A protein and the small-molecule ligand that binds it are described below.
Small molecule (SMILES): CN(Cc1cnc2nc(N)nc(N)c2n1)c1ccc(C(=O)N[C@@H](CCC(=O)O)C(=O)O)cc1

Binding-site contacts:
Ligand atom NA2 contacts residue ASP28 of chain 1.B at 2.9 Å (salt-bridge).
Ligand atom NA2 contacts residue ALA8 of chain 1.B at 3.8 Å.
Ligand atom C14 contacts residue ILE51 of chain 1.B at 3.8 Å (hydrophobic).
Ligand atom OE1 contacts residue ARG53 of chain 1.B at 3.9 Å.
Ligand atom N8 contacts residue ASP28 of chain 1.B at 3.6 Å (salt-bridge).
Ligand atom C2 contacts residue ALA7 of chain 1.B at 3.9 Å (hydrophobic).
Ligand atom N8 contacts residue LEU29 of chain 1.B at 4.0 Å.
Ligand atom NA2 contacts residue ALA7 of chain 1.B at 3.8 Å.
Ligand atom CT contacts residue ARG58 of chain 1.B at 3.2 Å.
Ligand atom NA4 contacts residue ALA7 of chain 1.B at 3.9 Å.
Ligand atom C2 contacts residue ASP28 of chain 1.B at 3.4 Å.
Ligand atom O1 contacts residue LYS33 of chain 1.B at 3.5 Å.
Ligand atom O1 contacts residue ARG58 of chain 1.B at 2.7 Å (salt-bridge).
Ligand atom N3 contacts residue ALA7 of chain 1.B at 3.4 Å (h-bond).
Ligand atom O2 contacts residue LYS33 of chain 1.B at 3.5 Å.
Ligand atom N3 contacts residue ILE6 of chain 1.B at 3.7 Å.
Ligand atom C8A contacts residue ASP28 of chain 1.B at 3.5 Å.
Ligand atom NA4 contacts residue MSE95 of chain 1.B at 3.1 Å (h-bond).
Ligand atom NA4 contacts residue ILE6 of chain 1.B at 2.9 Å (h-bond).
Ligand atom O1 contacts residue PHE32 of chain 1.B at 3.8 Å.
Ligand atom CA contacts residue LEU55 of chain 1.B at 3.9 Å (hydrophobic).
Ligand atom C4 contacts residue PHE32 of chain 1.B at 3.7 Å (hydrophobic).
Ligand atom C4A contacts residue PHE32 of chain 1.B at 3.9 Å (hydrophobic).
Ligand atom CB contacts residue ARG53 of chain 1.B at 3.4 Å.
Ligand atom O contacts residue ARG53 of chain 1.B at 2.9 Å (salt-bridge).
Ligand atom CM contacts residue SER50 of chain 1.B at 3.8 Å.
Ligand atom N1 contacts residue ASP28 of chain 1.B at 2.5 Å (salt-bridge).
Ligand atom N1 contacts residue ALA8 of chain 1.B at 3.9 Å.
Ligand atom N5 contacts residue MSE95 of chain 1.B at 3.7 Å.
Ligand atom C16 contacts residue PHE32 of chain 1.B at 3.9 Å (hydrophobic).
Ligand atom NA2 contacts residue THR114 of chain 1.B at 3.5 Å (h-bond).
Ligand atom N3 contacts residue ALA8 of chain 1.B at 3.7 Å.
Ligand atom O2 contacts residue ARG58 of chain 1.B at 2.5 Å (salt-bridge).
Ligand atom C9 contacts residue MSE95 of chain 1.B at 3.9 Å.
Ligand atom N3 contacts residue PHE32 of chain 1.B at 3.8 Å.
Ligand atom C4 contacts residue ILE6 of chain 1.B at 3.7 Å (hydrophobic).
Ligand atom C2 contacts residue ALA8 of chain 1.B at 3.7 Å (hydrophobic).
Ligand atom CA contacts residue ARG53 of chain 1.B at 3.7 Å.
Ligand atom NA4 contacts residue TYR101 of chain 1.B at 3.3 Å (h-bond).
Ligand atom C15 contacts residue ILE51 of chain 1.B at 4.0 Å (hydrophobic).

Sequence of chain 1.B:
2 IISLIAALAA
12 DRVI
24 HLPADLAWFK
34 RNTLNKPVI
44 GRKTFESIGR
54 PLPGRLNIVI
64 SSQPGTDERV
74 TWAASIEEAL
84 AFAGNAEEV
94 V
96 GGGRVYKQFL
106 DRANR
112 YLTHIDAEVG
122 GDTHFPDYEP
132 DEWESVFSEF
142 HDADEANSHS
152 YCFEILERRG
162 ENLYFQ